Sequence of chain 1.C:
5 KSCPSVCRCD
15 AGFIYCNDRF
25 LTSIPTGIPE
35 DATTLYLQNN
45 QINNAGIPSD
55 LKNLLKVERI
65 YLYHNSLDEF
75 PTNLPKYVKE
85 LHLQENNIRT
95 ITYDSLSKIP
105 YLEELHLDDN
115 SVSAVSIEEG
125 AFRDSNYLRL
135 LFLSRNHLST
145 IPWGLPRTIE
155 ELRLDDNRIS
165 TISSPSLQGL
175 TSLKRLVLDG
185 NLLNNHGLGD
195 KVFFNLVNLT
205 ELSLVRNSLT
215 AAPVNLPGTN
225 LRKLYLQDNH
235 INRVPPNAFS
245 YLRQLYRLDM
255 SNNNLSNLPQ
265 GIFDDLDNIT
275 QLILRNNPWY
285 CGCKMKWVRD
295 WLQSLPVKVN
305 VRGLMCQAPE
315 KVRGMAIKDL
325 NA

A protein and the small-molecule ligand that binds it are described below.
Small molecule (SMILES): CC(=O)N[C@@H]1[C@@H](O)[C@H](O)[C@@H](CO)O[C@H]1O

Binding-site contacts:
Ligand atom C2 contacts residue THR175 of chain 1.C at 4.1 Å.
Ligand atom N2 contacts residue THR175 of chain 1.C at 3.8 Å.
Ligand atom C1 contacts residue THR175 of chain 1.C at 4.1 Å.
Ligand atom C7 contacts residue THR175 of chain 1.C at 3.9 Å.
Ligand atom N2 contacts residue ASN202 of chain 1.C at 2.9 Å (h-bond).
Ligand atom C2 contacts residue ASN202 of chain 1.C at 2.5 Å.
Ligand atom C1 contacts residue ASN202 of chain 1.C at 1.4 Å.
Ligand atom C3 contacts residue ASN202 of chain 1.C at 3.8 Å.
Ligand atom C7 contacts residue ASN202 of chain 1.C at 3.9 Å.
Ligand atom O5 contacts residue ASN202 of chain 1.C at 2.3 Å (h-bond).
Ligand atom O7 contacts residue THR175 of chain 1.C at 4.1 Å.
Ligand atom O7 contacts residue ASN202 of chain 1.C at 4.5 Å.
Ligand atom O6 contacts residue GLU154 of chain 1.C at 3.9 Å.
Ligand atom C4 contacts residue ASN202 of chain 1.C at 4.2 Å.
Ligand atom C5 contacts residue ASN202 of chain 1.C at 3.6 Å.